Sequence of chain 1.A:
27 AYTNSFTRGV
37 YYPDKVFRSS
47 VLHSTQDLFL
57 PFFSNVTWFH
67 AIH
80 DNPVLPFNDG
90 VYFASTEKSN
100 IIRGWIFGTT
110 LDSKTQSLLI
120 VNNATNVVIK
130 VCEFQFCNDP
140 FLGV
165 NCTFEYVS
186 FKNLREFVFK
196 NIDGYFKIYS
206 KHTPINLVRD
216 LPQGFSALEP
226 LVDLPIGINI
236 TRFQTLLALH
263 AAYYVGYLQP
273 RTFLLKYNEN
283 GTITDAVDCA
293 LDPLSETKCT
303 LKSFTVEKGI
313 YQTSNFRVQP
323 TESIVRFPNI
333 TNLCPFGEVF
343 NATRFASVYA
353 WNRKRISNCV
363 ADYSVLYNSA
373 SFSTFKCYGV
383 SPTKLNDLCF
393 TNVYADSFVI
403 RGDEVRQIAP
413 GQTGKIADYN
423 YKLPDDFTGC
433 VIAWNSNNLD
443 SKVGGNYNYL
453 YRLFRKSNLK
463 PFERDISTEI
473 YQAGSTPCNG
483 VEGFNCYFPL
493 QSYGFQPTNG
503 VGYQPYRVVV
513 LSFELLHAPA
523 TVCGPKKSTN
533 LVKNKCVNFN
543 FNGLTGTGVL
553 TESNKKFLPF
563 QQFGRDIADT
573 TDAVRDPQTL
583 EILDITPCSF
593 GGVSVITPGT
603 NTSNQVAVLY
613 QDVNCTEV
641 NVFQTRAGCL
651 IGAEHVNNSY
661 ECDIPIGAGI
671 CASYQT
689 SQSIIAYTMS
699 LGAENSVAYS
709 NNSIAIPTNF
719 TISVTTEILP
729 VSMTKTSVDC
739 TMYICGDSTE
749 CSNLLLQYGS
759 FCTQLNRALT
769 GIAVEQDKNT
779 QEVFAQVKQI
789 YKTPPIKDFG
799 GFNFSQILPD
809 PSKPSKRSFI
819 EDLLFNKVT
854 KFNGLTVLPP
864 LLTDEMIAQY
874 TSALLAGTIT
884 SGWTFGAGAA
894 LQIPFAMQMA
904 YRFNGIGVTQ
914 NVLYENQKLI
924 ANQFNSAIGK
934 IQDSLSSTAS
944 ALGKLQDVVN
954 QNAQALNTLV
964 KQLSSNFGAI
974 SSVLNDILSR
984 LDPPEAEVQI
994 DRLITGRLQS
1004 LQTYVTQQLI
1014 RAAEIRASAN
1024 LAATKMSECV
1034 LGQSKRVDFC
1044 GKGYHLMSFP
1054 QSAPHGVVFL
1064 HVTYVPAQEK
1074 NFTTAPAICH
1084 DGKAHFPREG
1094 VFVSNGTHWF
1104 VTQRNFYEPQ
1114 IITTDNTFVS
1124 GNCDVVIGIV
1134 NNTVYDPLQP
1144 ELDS

The protein below binds the small molecule below.
Small molecule (SMILES): CC(=O)N[C@@H]1[C@@H](O)[C@H](O)[C@@H](CO)O[C@H]1O

Binding-site contacts:
Ligand atom O6 contacts residue TYR28 of chain 1.A at 4.1 Å.
Ligand atom C1 contacts residue ASN61 of chain 1.A at 1.4 Å.
Ligand atom O5 contacts residue ASN61 of chain 1.A at 2.4 Å (h-bond).
Ligand atom O7 contacts residue ASN61 of chain 1.A at 3.0 Å (h-bond).
Ligand atom C4 contacts residue ASN61 of chain 1.A at 4.2 Å.
Ligand atom C5 contacts residue ASN61 of chain 1.A at 3.7 Å.
Ligand atom C7 contacts residue ASN61 of chain 1.A at 3.1 Å.
Ligand atom C2 contacts residue ASN61 of chain 1.A at 2.4 Å.
Ligand atom C8 contacts residue ASN61 of chain 1.A at 4.3 Å.
Ligand atom C3 contacts residue ASN61 of chain 1.A at 3.8 Å.
Ligand atom N2 contacts residue ASN61 of chain 1.A at 2.9 Å (h-bond).